A protein and the small-molecule ligand that binds it are described below.
Small molecule (SMILES): CC(C)[C@]1(C)CC(=O)N(Cc2cc(F)cc(C(=O)N[C@@H](C)c3ccccc3)c2)C(N)=N1

Binding-site contacts:
Ligand atom C31 contacts residue GLY228 of chain 1.A at 3.3 Å.
Ligand atom N9 contacts residue ASP226 of chain 1.A at 2.8 Å (salt-bridge).
Ligand atom C7 contacts residue TYR83 of chain 1.A at 3.6 Å (hydrophobic).
Ligand atom C17 contacts residue THR85 of chain 1.A at 3.8 Å.
Ligand atom C1 contacts residue TYR83 of chain 1.A at 3.4 Å (hydrophobic).
Ligand atom O11 contacts residue SER84 of chain 1.A at 3.5 Å (h-bond).
Ligand atom C31 contacts residue THR18 of chain 1.A at 3.9 Å.
Ligand atom C24 contacts residue SER230 of chain 1.A at 3.5 Å.
Ligand atom C15 contacts residue ALA229 of chain 1.A at 3.8 Å (hydrophobic).
Ligand atom F20 contacts residue MET303 of chain 1.A at 3.4 Å.
Ligand atom N23 contacts residue SER230 of chain 1.A at 3.9 Å.
Ligand atom C30 contacts residue PHE124 of chain 1.A at 3.9 Å (hydrophobic).
Ligand atom N9 contacts residue GLY228 of chain 1.A at 3.7 Å.
Ligand atom C15 contacts residue THR85 of chain 1.A at 3.7 Å.
Ligand atom O11 contacts residue THR85 of chain 1.A at 3.2 Å (h-bond).
Ligand atom C12 contacts residue GLY228 of chain 1.A at 3.5 Å.
Ligand atom C15 contacts residue GLY228 of chain 1.A at 3.4 Å.
Ligand atom C4 contacts residue ASP226 of chain 1.A at 3.8 Å.
Ligand atom N23 contacts residue GLY228 of chain 1.A at 3.0 Å (h-bond).
Ligand atom C6 contacts residue ASP38 of chain 1.A at 3.6 Å.
Ligand atom C24 contacts residue GLY228 of chain 1.A at 3.8 Å.
Ligand atom C4 contacts residue GLY228 of chain 1.A at 3.9 Å.
Ligand atom C4 contacts residue ASP38 of chain 1.A at 3.5 Å.
Ligand atom N5 contacts residue ASP38 of chain 1.A at 2.7 Å (salt-bridge).
Ligand atom C29 contacts residue PHE124 of chain 1.A at 3.8 Å (hydrophobic).
Ligand atom C2 contacts residue THR85 of chain 1.A at 3.8 Å.
Ligand atom C7 contacts residue ASP38 of chain 1.A at 3.3 Å.
Ligand atom C29 contacts residue PRO118 of chain 1.A at 3.9 Å (hydrophobic).
Ligand atom C16 contacts residue THR85 of chain 1.A at 3.5 Å.
Ligand atom N9 contacts residue ASP38 of chain 1.A at 2.9 Å (salt-bridge).
Ligand atom C13 contacts residue THR85 of chain 1.A at 3.9 Å.
Ligand atom F20 contacts residue HIS301 of chain 1.A at 3.1 Å.
Ligand atom C27 contacts residue GLN19 of chain 1.A at 3.8 Å.
Ligand atom O11 contacts residue TYR83 of chain 1.A at 3.6 Å.
Ligand atom N9 contacts residue GLY40 of chain 1.A at 3.9 Å.
Ligand atom C1 contacts residue THR85 of chain 1.A at 3.8 Å.
Ligand atom C10 contacts residue ASP226 of chain 1.A at 3.4 Å.
Ligand atom C28 contacts residue PRO118 of chain 1.A at 3.6 Å (hydrophobic).
Ligand atom C26 contacts residue GLN19 of chain 1.A at 3.8 Å.
Ligand atom O22 contacts residue SER230 of chain 1.A at 3.7 Å.

Sequence of chain 1.A:
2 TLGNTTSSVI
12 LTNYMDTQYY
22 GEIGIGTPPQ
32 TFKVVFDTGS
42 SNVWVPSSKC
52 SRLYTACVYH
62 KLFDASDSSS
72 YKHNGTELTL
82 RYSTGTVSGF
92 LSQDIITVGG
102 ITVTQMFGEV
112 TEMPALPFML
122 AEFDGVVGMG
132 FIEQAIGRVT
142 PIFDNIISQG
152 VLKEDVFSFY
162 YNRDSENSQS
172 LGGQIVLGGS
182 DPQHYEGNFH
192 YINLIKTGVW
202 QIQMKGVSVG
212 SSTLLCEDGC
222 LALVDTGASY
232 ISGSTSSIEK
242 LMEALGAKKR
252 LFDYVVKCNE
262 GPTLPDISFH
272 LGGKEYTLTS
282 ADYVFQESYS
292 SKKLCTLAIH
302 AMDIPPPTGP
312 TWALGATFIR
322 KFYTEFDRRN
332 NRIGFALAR